Binding-site contacts:
Ligand atom C1 contacts residue ASN385 of chain 1.A at 1.5 Å.
Ligand atom C4 contacts residue ASN385 of chain 1.A at 4.4 Å.
Ligand atom N2 contacts residue ASN385 of chain 1.A at 2.8 Å (h-bond).
Ligand atom C3 contacts residue ASN385 of chain 1.A at 3.8 Å.
Ligand atom O7 contacts residue ASN385 of chain 1.A at 3.7 Å.
Ligand atom C5 contacts residue ASN385 of chain 1.A at 3.8 Å.
Ligand atom C2 contacts residue ASN385 of chain 1.A at 2.4 Å.
Ligand atom O5 contacts residue ASN385 of chain 1.A at 2.5 Å (h-bond).
Ligand atom O6 contacts residue PRO361 of chain 1.A at 3.4 Å.
Ligand atom C8 contacts residue ASN385 of chain 1.A at 4.4 Å.
Ligand atom O5 contacts residue PRO361 of chain 1.A at 4.3 Å.
Ligand atom C5 contacts residue PRO361 of chain 1.A at 4.0 Å (hydrophobic).
Ligand atom C7 contacts residue ASN385 of chain 1.A at 3.4 Å.
Ligand atom C6 contacts residue PRO361 of chain 1.A at 3.7 Å (hydrophobic).

A small-molecule ligand and the protein it binds are described below.
Small molecule (SMILES): CC(=O)N[C@@H]1[C@@H](O)[C@H](O)[C@@H](CO)O[C@H]1O

Sequence of chain 1.A:
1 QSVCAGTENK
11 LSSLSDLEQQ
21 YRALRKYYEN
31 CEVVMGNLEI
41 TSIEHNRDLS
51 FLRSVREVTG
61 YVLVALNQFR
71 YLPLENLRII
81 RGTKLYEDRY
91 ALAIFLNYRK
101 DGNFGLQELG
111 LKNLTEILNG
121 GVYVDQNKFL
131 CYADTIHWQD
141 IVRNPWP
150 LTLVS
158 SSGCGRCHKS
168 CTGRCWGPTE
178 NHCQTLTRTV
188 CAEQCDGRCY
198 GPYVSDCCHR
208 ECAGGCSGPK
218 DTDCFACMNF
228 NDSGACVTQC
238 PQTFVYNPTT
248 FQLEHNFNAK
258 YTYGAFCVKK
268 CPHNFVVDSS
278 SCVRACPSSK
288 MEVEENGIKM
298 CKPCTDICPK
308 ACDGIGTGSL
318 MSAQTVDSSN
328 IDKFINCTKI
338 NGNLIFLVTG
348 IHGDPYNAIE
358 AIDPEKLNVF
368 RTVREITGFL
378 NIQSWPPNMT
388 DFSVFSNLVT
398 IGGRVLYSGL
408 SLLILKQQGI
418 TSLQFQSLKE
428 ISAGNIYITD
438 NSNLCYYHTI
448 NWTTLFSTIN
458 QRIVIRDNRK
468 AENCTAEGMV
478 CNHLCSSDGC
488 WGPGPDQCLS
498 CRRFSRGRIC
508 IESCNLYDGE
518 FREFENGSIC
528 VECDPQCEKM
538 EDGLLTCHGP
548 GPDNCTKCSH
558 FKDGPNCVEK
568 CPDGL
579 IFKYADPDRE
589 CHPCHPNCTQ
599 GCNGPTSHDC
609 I